Binding-site contacts:
Ligand atom O6A contacts residue HIS155 of chain 5.B at 3.8 Å.
Ligand atom C5 contacts residue LEU62 of chain 5.B at 3.8 Å (hydrophobic).
Ligand atom OAF contacts residue ALA158 of chain 5.B at 3.3 Å.
Ligand atom OAH contacts residue LEU2 of chain 5.B at 2.8 Å (h-bond).
Ligand atom C6 contacts residue HIS155 of chain 5.B at 3.4 Å.
Ligand atom C5 contacts residue HIS155 of chain 5.B at 4.0 Å.
Ligand atom C6 contacts residue LEU62 of chain 5.B at 3.5 Å (hydrophobic).
Ligand atom O5B contacts residue LYS156 of chain 5.B at 3.3 Å.
Ligand atom SAG contacts residue THR4 of chain 5.B at 3.9 Å.
Ligand atom C2 contacts residue ALA158 of chain 5.B at 3.7 Å (hydrophobic).
Ligand atom O5 contacts residue LYS156 of chain 5.B at 3.4 Å.
Ligand atom OAH contacts residue ASP3 of chain 5.B at 4.0 Å.
Ligand atom SAG contacts residue ARG157 of chain 5.B at 3.6 Å (salt-bridge).
Ligand atom C4 contacts residue LYS156 of chain 5.B at 4.0 Å.
Ligand atom OBI contacts residue LYS156 of chain 5.B at 4.0 Å.
Ligand atom O6B contacts residue LEU62 of chain 5.B at 4.0 Å.
Ligand atom O6A contacts residue SER93 of chain 5.B at 3.2 Å.
Ligand atom O6B contacts residue ARG157 of chain 5.B at 3.3 Å (salt-bridge).
Ligand atom O3 contacts residue ARG157 of chain 5.B at 3.3 Å (salt-bridge).
Ligand atom OAH contacts residue ARG157 of chain 5.B at 3.1 Å (salt-bridge).
Ligand atom C6 contacts residue SER93 of chain 5.B at 4.0 Å.
Ligand atom O4 contacts residue SER93 of chain 5.B at 3.0 Å (h-bond).
Ligand atom OAF contacts residue THR4 of chain 5.B at 2.9 Å (h-bond).
Ligand atom O6A contacts residue LEU62 of chain 5.B at 3.4 Å.
Ligand atom O6A contacts residue HIS94 of chain 5.B at 3.2 Å (h-bond).
Ligand atom O5 contacts residue ARG157 of chain 5.B at 3.8 Å.
Ligand atom O6B contacts residue HIS94 of chain 5.B at 4.0 Å.
Ligand atom O5 contacts residue HIS155 of chain 5.B at 3.6 Å.
Ligand atom C3 contacts residue LYS156 of chain 5.B at 4.0 Å.
Ligand atom OAF contacts residue ARG157 of chain 5.B at 2.8 Å (salt-bridge).
Ligand atom O6B contacts residue LYS156 of chain 5.B at 3.3 Å.
Ligand atom C3 contacts residue ALA158 of chain 5.B at 4.0 Å (hydrophobic).
Ligand atom O3 contacts residue ALA158 of chain 5.B at 3.0 Å (h-bond).
Ligand atom OAH contacts residue THR4 of chain 5.B at 3.7 Å.
Ligand atom O4 contacts residue LYS156 of chain 5.B at 3.5 Å.
Ligand atom O4 contacts residue HIS155 of chain 5.B at 3.5 Å (h-bond).
Ligand atom O3 contacts residue LYS156 of chain 5.B at 3.0 Å.
Ligand atom C3 contacts residue ARG157 of chain 5.B at 3.7 Å.
Ligand atom O6B contacts residue HIS155 of chain 5.B at 3.3 Å (h-bond).
Ligand atom C6 contacts residue HIS94 of chain 5.B at 3.9 Å.

A small-molecule ligand and the protein it binds are described below.
Small molecule (SMILES): O=C(O)[C@@H]1O[C@H](O[C@H]2[C@@H](OS(=O)(=O)O)O[C@@H](O)[C@H](NS(=O)(=O)O)[C@H]2O)[C@@H](OS(=O)(=O)O)[C@H](O)[C@@H]1O

Sequence of chain 5.B:
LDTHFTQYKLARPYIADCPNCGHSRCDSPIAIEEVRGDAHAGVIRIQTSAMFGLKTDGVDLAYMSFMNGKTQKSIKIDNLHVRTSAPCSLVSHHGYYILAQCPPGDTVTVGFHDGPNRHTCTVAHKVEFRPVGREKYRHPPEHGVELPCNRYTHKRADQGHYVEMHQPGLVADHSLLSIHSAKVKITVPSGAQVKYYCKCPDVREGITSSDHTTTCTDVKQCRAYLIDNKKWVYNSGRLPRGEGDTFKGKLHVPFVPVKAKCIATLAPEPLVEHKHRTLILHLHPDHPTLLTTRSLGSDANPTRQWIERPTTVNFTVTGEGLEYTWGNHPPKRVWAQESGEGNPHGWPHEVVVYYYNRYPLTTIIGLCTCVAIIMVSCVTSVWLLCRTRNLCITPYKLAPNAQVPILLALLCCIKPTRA